The protein below binds the small molecule below.
Small molecule (SMILES): O=C(O)CF

Binding-site contacts:
Ligand atom O contacts residue TYR143 of chain 1.B at 2.5 Å (h-bond).
Ligand atom C contacts residue ILE255 of chain 1.B at 3.7 Å (hydrophobic).
Ligand atom F contacts residue HIS282 of chain 1.B at 4.0 Å.
Ligand atom CH3 contacts residue LYS154 of chain 1.B at 4.1 Å.
Ligand atom OXT contacts residue LYS154 of chain 1.B at 2.8 Å (salt-bridge).
Ligand atom C contacts residue GLY254 of chain 1.B at 3.9 Å.
Ligand atom CH3 contacts residue HIS282 of chain 1.B at 3.6 Å.
Ligand atom C contacts residue ASP136 of chain 1.B at 4.4 Å.
Ligand atom C contacts residue TYR143 of chain 1.B at 3.7 Å (hydrophobic).
Ligand atom F contacts residue TRP187 of chain 1.B at 4.5 Å.
Ligand atom CH3 contacts residue ILE255 of chain 1.B at 3.6 Å (hydrophobic).
Ligand atom OXT contacts residue ALA256 of chain 1.B at 4.1 Å.
Ligand atom OXT contacts residue ILE255 of chain 1.B at 3.7 Å.
Ligand atom OXT contacts residue GLY254 of chain 1.B at 3.5 Å (h-bond).
Ligand atom F contacts residue ILE255 of chain 1.B at 3.7 Å.
Ligand atom F contacts residue GLY254 of chain 1.B at 3.2 Å.
Ligand atom O contacts residue ILE255 of chain 1.B at 4.0 Å.
Ligand atom C contacts residue LYS154 of chain 1.B at 3.8 Å.
Ligand atom CH3 contacts residue GLY254 of chain 1.B at 3.6 Å.
Ligand atom F contacts residue LYS154 of chain 1.B at 3.2 Å.
Ligand atom CH3 contacts residue ASP136 of chain 1.B at 3.3 Å.
Ligand atom F contacts residue ASP136 of chain 1.B at 3.9 Å.

Sequence of chain 1.B:
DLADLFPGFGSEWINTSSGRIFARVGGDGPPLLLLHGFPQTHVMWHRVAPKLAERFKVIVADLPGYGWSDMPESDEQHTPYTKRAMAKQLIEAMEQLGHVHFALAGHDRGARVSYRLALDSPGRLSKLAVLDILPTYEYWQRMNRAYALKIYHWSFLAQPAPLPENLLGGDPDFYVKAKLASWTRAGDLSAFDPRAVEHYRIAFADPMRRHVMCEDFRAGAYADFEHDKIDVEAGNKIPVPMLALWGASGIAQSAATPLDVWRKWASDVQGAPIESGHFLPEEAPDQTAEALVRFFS